Sequence of chain 2.E:
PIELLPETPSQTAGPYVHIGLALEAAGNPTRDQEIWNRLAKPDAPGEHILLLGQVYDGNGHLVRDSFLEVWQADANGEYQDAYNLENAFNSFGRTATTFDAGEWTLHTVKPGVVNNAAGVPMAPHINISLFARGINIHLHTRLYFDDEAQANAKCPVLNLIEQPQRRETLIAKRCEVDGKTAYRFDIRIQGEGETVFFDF

Sequence of chain 2.F:
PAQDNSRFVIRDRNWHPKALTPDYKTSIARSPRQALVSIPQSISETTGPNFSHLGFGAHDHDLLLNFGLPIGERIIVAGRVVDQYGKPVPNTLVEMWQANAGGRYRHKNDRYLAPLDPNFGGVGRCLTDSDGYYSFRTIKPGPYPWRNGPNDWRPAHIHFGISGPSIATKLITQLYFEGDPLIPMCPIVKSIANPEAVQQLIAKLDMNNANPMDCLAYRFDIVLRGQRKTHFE

Binding-site contacts:
Ligand atom C5 contacts residue TYR16 of chain 2.E at 3.7 Å (hydrophobic).
Ligand atom C1 contacts residue PRO15 of chain 2.E at 3.2 Å (hydrophobic).
Ligand atom O4 contacts residue TYR108 of chain 2.F at 3.2 Å (h-bond).
Ligand atom C4 contacts residue TYR108 of chain 2.F at 4.2 Å (hydrophobic).
Ligand atom I3 contacts residue ARG157 of chain 2.F at 3.4 Å.
Ligand atom O4 contacts residue HIS160 of chain 2.F at 3.4 Å (h-bond).
Ligand atom O4 contacts residue FE1 of chain 2.U at 1.6 Å.
Ligand atom C5 contacts residue TYR147 of chain 2.F at 2.6 Å (hydrophobic).
Ligand atom C3 contacts residue TYR147 of chain 2.F at 3.5 Å (hydrophobic).
Ligand atom O1 contacts residue PRO15 of chain 2.E at 3.8 Å.
Ligand atom O4 contacts residue HIS162 of chain 2.F at 2.8 Å (h-bond).
Ligand atom C3 contacts residue GLY14 of chain 2.E at 4.2 Å.
Ligand atom C3 contacts residue ARG157 of chain 2.F at 4.3 Å.
Ligand atom C2 contacts residue PRO15 of chain 2.E at 3.1 Å (hydrophobic).
Ligand atom I3 contacts residue THR12 of chain 2.E at 3.9 Å.
Ligand atom O2 contacts residue TRP149 of chain 2.F at 3.9 Å.
Ligand atom C4 contacts residue PRO15 of chain 2.E at 3.7 Å (hydrophobic).
Ligand atom C5 contacts residue TYR108 of chain 2.F at 3.9 Å (hydrophobic).
Ligand atom I3 contacts residue GLN177 of chain 2.F at 3.8 Å.
Ligand atom I3 contacts residue GLY14 of chain 2.E at 3.8 Å.
Ligand atom O2 contacts residue PRO15 of chain 2.E at 3.8 Å.
Ligand atom C6 contacts residue TYR147 of chain 2.F at 3.5 Å (hydrophobic).
Ligand atom I3 contacts residue ILE191 of chain 2.F at 3.6 Å.
Ligand atom C4 contacts residue HIS162 of chain 2.F at 4.1 Å.
Ligand atom C1 contacts residue TYR147 of chain 2.F at 4.3 Å (hydrophobic).
Ligand atom C6 contacts residue TYR16 of chain 2.E at 3.5 Å (hydrophobic).
Ligand atom C7 contacts residue TRP149 of chain 2.F at 3.9 Å (hydrophobic).
Ligand atom C5 contacts residue PRO15 of chain 2.E at 3.9 Å (hydrophobic).
Ligand atom O1 contacts residue TRP149 of chain 2.F at 3.6 Å.
Ligand atom O2 contacts residue TYR16 of chain 2.E at 4.3 Å.
Ligand atom C3 contacts residue FE1 of chain 2.U at 4.0 Å.
Ligand atom C4 contacts residue TYR147 of chain 2.F at 2.5 Å (hydrophobic).
Ligand atom C6 contacts residue PRO15 of chain 2.E at 3.5 Å (hydrophobic).
Ligand atom O4 contacts residue ARG157 of chain 2.F at 4.2 Å.
Ligand atom I3 contacts residue HIS162 of chain 2.F at 4.1 Å.
Ligand atom C5 contacts residue FE1 of chain 2.U at 3.4 Å.
Ligand atom C4 contacts residue FE1 of chain 2.U at 2.8 Å.
Ligand atom C7 contacts residue PRO15 of chain 2.E at 3.4 Å (hydrophobic).
Ligand atom O4 contacts residue TYR147 of chain 2.F at 2.3 Å (h-bond).
Ligand atom C3 contacts residue PRO15 of chain 2.E at 3.4 Å (hydrophobic).

This small molecule binds to this protein.
Small molecule (SMILES): O=C(O)c1ccc(O)c(I)c1